Sequence of chain 1.A:
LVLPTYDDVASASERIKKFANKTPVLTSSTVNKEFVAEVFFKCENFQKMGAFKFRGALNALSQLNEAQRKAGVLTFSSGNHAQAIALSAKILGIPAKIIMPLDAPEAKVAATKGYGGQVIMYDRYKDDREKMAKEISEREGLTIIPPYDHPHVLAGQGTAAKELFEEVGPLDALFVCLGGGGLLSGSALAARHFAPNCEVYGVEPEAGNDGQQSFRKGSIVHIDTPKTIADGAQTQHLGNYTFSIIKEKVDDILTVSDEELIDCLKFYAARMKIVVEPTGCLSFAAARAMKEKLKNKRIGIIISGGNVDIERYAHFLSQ

Binding-site contacts:
Ligand atom CA contacts residue LYS57 of chain 1.A at 2.6 Å.
Ligand atom OXT contacts residue SER1 of chain 1.C at 3.1 Å (h-bond).
Ligand atom OP1 contacts residue GLY183 of chain 1.A at 3.4 Å.
Ligand atom OXT contacts residue HIS85 of chain 1.A at 3.3 Å.
Ligand atom C contacts residue SER81 of chain 1.A at 3.2 Å.
Ligand atom OP3 contacts residue GLY185 of chain 1.A at 2.5 Å (h-bond).
Ligand atom N1 contacts residue SER308 of chain 1.A at 2.5 Å (h-bond).
Ligand atom O contacts residue ASN84 of chain 1.A at 3.1 Å (h-bond).
Ligand atom C contacts residue SER82 of chain 1.A at 3.3 Å.
Ligand atom C2A contacts residue ASN84 of chain 1.A at 3.3 Å.
Ligand atom C4A contacts residue GLY236 of chain 1.A at 3.0 Å.
Ligand atom OP1 contacts residue GLY184 of chain 1.A at 2.7 Å (h-bond).
Ligand atom C6 contacts residue THR283 of chain 1.A at 3.5 Å.
Ligand atom C6 contacts residue SER308 of chain 1.A at 3.4 Å.
Ligand atom N1 contacts residue THR283 of chain 1.A at 3.4 Å.
Ligand atom P contacts residue GLY184 of chain 1.A at 3.4 Å.
Ligand atom C contacts residue LYS57 of chain 1.A at 3.4 Å.
Ligand atom C2A contacts residue SER308 of chain 1.A at 3.3 Å.
Ligand atom OXT contacts residue PRO151 of chain 1.A at 3.5 Å.
Ligand atom OXT contacts residue SER82 of chain 1.A at 3.2 Å (h-bond).
Ligand atom OP3 contacts residue GLY184 of chain 1.A at 2.9 Å (h-bond).
Ligand atom C contacts residue SER1 of chain 1.C at 3.5 Å.
Ligand atom N contacts residue LYS57 of chain 1.A at 2.8 Å.
Ligand atom OP3 contacts residue GLY183 of chain 1.A at 2.8 Å (h-bond).
Ligand atom OP1 contacts residue SER1 of chain 1.C at 3.5 Å (h-bond).
Ligand atom OP4 contacts residue PHE56 of chain 1.A at 3.6 Å.
Ligand atom O3A contacts residue ASN84 of chain 1.A at 2.6 Å (h-bond).
Ligand atom CA contacts residue SER1 of chain 1.C at 3.3 Å.
Ligand atom OXT contacts residue SER81 of chain 1.A at 2.5 Å (h-bond).
Ligand atom CB contacts residue LYS57 of chain 1.A at 1.4 Å.
Ligand atom CB contacts residue PRO151 of chain 1.A at 3.2 Å (hydrophobic).
Ligand atom OP3 contacts residue GLY186 of chain 1.A at 3.5 Å (h-bond).
Ligand atom OP2 contacts residue LEU187 of chain 1.A at 3.2 Å (h-bond).
Ligand atom OP2 contacts residue GLY186 of chain 1.A at 3.0 Å (h-bond).
Ligand atom C2A contacts residue GLU281 of chain 1.A at 3.3 Å.
Ligand atom O contacts residue SER81 of chain 1.A at 3.0 Å (h-bond).
Ligand atom C4 contacts residue GLY236 of chain 1.A at 3.4 Å.
Ligand atom O contacts residue SER82 of chain 1.A at 3.2 Å (h-bond).
Ligand atom O contacts residue HIS85 of chain 1.A at 2.9 Å (h-bond).
Ligand atom C2 contacts residue SER308 of chain 1.A at 3.3 Å.

A protein and the small-molecule ligand that binds it are described below.
Small molecule (SMILES): Cc1ncc(COP(=O)(O)O)c(CN[C@H](C)C(=O)O)c1O